Sequence of chain 4.A:
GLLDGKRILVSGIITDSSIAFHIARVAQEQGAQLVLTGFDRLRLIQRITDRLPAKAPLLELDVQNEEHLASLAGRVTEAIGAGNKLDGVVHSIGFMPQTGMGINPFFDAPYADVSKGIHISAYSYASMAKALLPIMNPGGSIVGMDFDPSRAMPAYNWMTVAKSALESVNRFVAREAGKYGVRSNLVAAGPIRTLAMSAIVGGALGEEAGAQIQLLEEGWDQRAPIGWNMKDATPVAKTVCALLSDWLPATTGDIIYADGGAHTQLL

This protein binds this small molecule.
Small molecule (SMILES): CCOC(=O)[C@@H]1CCc2nc(C)sc2C1

Binding-site contacts:
Ligand atom C01 contacts residue MET103 of chain 4.A at 3.6 Å (hydrophobic).
Ligand atom C01 contacts residue LEU207 of chain 4.A at 3.6 Å (hydrophobic).
Ligand atom O05 contacts residue GLY96 of chain 4.A at 4.0 Å.
Ligand atom C02 contacts residue MET98 of chain 4.A at 3.0 Å (hydrophobic).
Ligand atom C09 contacts residue NAD1 of chain 4.C at 3.5 Å.
Ligand atom C11 contacts residue NAD1 of chain 4.C at 3.5 Å.
Ligand atom N10 contacts residue NAD1 of chain 4.C at 2.6 Å (h-bond).
Ligand atom C12 contacts residue LYS165 of chain 4.A at 4.3 Å.
Ligand atom C12 contacts residue TYR158 of chain 4.A at 4.4 Å (hydrophobic).
Ligand atom C04 contacts residue MET98 of chain 4.A at 4.4 Å (hydrophobic).
Ligand atom C09 contacts residue MET161 of chain 4.A at 3.8 Å (hydrophobic).
Ligand atom C14 contacts residue MET161 of chain 4.A at 4.4 Å (hydrophobic).
Ligand atom C08 contacts residue MET161 of chain 4.A at 3.8 Å (hydrophobic).
Ligand atom O03 contacts residue ILE202 of chain 4.A at 4.2 Å.
Ligand atom C04 contacts residue MET161 of chain 4.A at 4.3 Å (hydrophobic).
Ligand atom C08 contacts residue PHE97 of chain 4.A at 4.2 Å (hydrophobic).
Ligand atom C06 contacts residue ALA198 of chain 4.A at 4.3 Å (hydrophobic).
Ligand atom C15 contacts residue MET199 of chain 4.A at 3.7 Å (hydrophobic).
Ligand atom C12 contacts residue NAD1 of chain 4.C at 3.7 Å.
Ligand atom S13 contacts residue MET103 of chain 4.A at 4.2 Å.
Ligand atom C07 contacts residue GLY96 of chain 4.A at 3.7 Å.
Ligand atom C14 contacts residue MET199 of chain 4.A at 4.0 Å (hydrophobic).
Ligand atom C07 contacts residue NAD1 of chain 4.C at 4.0 Å.
Ligand atom C01 contacts residue ILE202 of chain 4.A at 4.1 Å (hydrophobic).
Ligand atom C08 contacts residue NAD1 of chain 4.C at 3.7 Å.
Ligand atom C12 contacts residue PHE149 of chain 4.A at 3.6 Å (hydrophobic).
Ligand atom S13 contacts residue MET199 of chain 4.A at 3.5 Å (h-bond).
Ligand atom S13 contacts residue TYR158 of chain 4.A at 4.1 Å.
Ligand atom C04 contacts residue MET103 of chain 4.A at 4.4 Å (hydrophobic).
Ligand atom O05 contacts residue MET161 of chain 4.A at 3.6 Å.
Ligand atom C11 contacts residue MET161 of chain 4.A at 4.1 Å (hydrophobic).
Ligand atom C08 contacts residue GLY96 of chain 4.A at 3.5 Å.
Ligand atom O05 contacts residue PHE97 of chain 4.A at 3.3 Å.
Ligand atom C02 contacts residue MET103 of chain 4.A at 3.5 Å (hydrophobic).
Ligand atom C01 contacts residue MET98 of chain 4.A at 3.6 Å (hydrophobic).
Ligand atom O03 contacts residue MET98 of chain 4.A at 4.4 Å.
Ligand atom C12 contacts residue MET161 of chain 4.A at 4.1 Å (hydrophobic).
Ligand atom O05 contacts residue MET98 of chain 4.A at 3.3 Å (h-bond).
Ligand atom O03 contacts residue MET103 of chain 4.A at 3.7 Å.
Ligand atom N10 contacts residue MET161 of chain 4.A at 3.7 Å.